The protein below binds the small molecule below.
Small molecule (SMILES): CC(C)C[C@H](NC(=O)[C@H](CCc1ccccc1)NC(=O)CN1CCOCC1)C(=O)N[C@@H](Cc1ccccc1)C(=O)N[C@@H](CC(C)C)[C@@H](O)[C@H](C)CO

Sequence of chain 1.H:
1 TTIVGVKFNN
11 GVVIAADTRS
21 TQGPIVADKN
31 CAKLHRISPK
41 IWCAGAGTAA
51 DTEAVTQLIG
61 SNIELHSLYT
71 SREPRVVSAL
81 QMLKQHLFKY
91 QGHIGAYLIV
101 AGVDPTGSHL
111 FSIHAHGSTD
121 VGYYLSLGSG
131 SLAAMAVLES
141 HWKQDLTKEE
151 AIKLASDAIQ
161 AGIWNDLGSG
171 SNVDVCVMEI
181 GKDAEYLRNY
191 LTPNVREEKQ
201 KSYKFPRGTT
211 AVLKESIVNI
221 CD

Sequence of chain 1.I:
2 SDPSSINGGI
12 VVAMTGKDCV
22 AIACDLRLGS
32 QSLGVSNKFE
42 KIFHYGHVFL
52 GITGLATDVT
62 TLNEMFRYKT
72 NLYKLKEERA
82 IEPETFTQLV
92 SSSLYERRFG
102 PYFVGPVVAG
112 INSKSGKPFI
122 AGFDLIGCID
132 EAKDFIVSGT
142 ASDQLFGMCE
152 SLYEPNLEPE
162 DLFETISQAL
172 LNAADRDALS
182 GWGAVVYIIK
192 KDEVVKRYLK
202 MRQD

Binding-site contacts:
Ligand atom C51 contacts residue THR1 of chain 1.H at 1.5 Å.
Ligand atom C31 contacts residue GLY47 of chain 1.H at 3.3 Å.
Ligand atom C59 contacts residue THR1 of chain 1.H at 2.5 Å.
Ligand atom O60 contacts residue SER129 of chain 1.H at 3.7 Å.
Ligand atom O60 contacts residue MES1 of chain 1.FA at 2.7 Å (h-bond).
Ligand atom C26 contacts residue CYS129 of chain 1.I at 3.6 Å (hydrophobic).
Ligand atom C19 contacts residue THR48 of chain 1.H at 3.8 Å.
Ligand atom C24 contacts residue ALA49 of chain 1.H at 3.7 Å (hydrophobic).
Ligand atom C46 contacts residue SER20 of chain 1.H at 3.5 Å.
Ligand atom N30 contacts residue THR21 of chain 1.H at 3.1 Å (h-bond).
Ligand atom C45 contacts residue ALA49 of chain 1.H at 3.6 Å (hydrophobic).
Ligand atom C35 contacts residue THR48 of chain 1.H at 3.6 Å.
Ligand atom C51 contacts residue GLY168 of chain 1.H at 3.7 Å.
Ligand atom C34 contacts residue GLY47 of chain 1.H at 3.4 Å.
Ligand atom O29 contacts residue ALA49 of chain 1.H at 3.1 Å (h-bond).
Ligand atom C44 contacts residue THR1 of chain 1.H at 3.7 Å.
Ligand atom O48 contacts residue GLY47 of chain 1.H at 3.2 Å (h-bond).
Ligand atom O40 contacts residue THR21 of chain 1.H at 3.1 Å (h-bond).
Ligand atom N41 contacts residue GLY47 of chain 1.H at 3.0 Å (h-bond).
Ligand atom C27 contacts residue ALA27 of chain 1.H at 3.8 Å (hydrophobic).
Ligand atom O9 contacts residue ASP125 of chain 1.I at 3.4 Å.
Ligand atom C39 contacts residue GLY47 of chain 1.H at 3.6 Å.
Ligand atom O40 contacts residue SER20 of chain 1.H at 3.4 Å (h-bond).
Ligand atom C58 contacts residue GLY168 of chain 1.H at 3.0 Å.
Ligand atom C43 contacts residue GLY47 of chain 1.H at 3.6 Å.
Ligand atom C45 contacts residue THR52 of chain 1.H at 3.7 Å.
Ligand atom C27 contacts residue THR21 of chain 1.H at 3.8 Å.
Ligand atom C23 contacts residue THR21 of chain 1.H at 3.5 Å.
Ligand atom N22 contacts residue ASP125 of chain 1.I at 3.3 Å (salt-bridge).
Ligand atom C42 contacts residue THR1 of chain 1.H at 2.3 Å.
Ligand atom C47 contacts residue THR1 of chain 1.H at 1.4 Å.
Ligand atom C11 contacts residue ASP125 of chain 1.I at 3.7 Å.
Ligand atom O48 contacts residue THR1 of chain 1.H at 2.3 Å (h-bond).
Ligand atom C43 contacts residue THR1 of chain 1.H at 2.7 Å.
Ligand atom C47 contacts residue LYS33 of chain 1.H at 3.8 Å.
Ligand atom C58 contacts residue THR1 of chain 1.H at 2.5 Å.
Ligand atom O60 contacts residue THR1 of chain 1.H at 2.6 Å (h-bond).
Ligand atom N41 contacts residue THR1 of chain 1.H at 3.6 Å.
Ligand atom C58 contacts residue ARG19 of chain 1.H at 3.4 Å.
Ligand atom O48 contacts residue MES1 of chain 1.FA at 2.6 Å (h-bond).